The protein below binds the small molecule below.
Small molecule (SMILES): CC(=O)N[C@@H]1[C@@H](O)[C@H](O)[C@@H](CO)O[C@H]1O

Sequence of chain 1.A:
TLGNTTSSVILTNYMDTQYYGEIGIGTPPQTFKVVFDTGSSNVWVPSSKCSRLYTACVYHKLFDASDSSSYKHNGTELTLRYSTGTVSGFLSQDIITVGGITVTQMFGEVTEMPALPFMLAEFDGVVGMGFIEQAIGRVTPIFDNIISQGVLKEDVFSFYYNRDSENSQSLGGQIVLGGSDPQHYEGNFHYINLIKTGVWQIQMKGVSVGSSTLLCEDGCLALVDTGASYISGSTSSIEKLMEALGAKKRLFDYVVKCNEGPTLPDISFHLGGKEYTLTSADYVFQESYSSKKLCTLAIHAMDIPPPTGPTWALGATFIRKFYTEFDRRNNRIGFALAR

Binding-site contacts:
Ligand atom O5 contacts residue ASN75 of chain 1.A at 2.3 Å (h-bond).
Ligand atom C1 contacts residue ASN75 of chain 1.A at 1.4 Å.
Ligand atom O5 contacts residue MET107 of chain 1.A at 4.0 Å.
Ligand atom C5 contacts residue ASN75 of chain 1.A at 3.6 Å.
Ligand atom N2 contacts residue THR77 of chain 1.A at 4.0 Å.
Ligand atom C2 contacts residue THR77 of chain 1.A at 4.5 Å.
Ligand atom O7 contacts residue HIS74 of chain 1.A at 4.0 Å.
Ligand atom O7 contacts residue ASN75 of chain 1.A at 3.5 Å (h-bond).
Ligand atom C7 contacts residue ASN75 of chain 1.A at 3.5 Å.
Ligand atom N2 contacts residue ASN75 of chain 1.A at 3.0 Å (h-bond).
Ligand atom C1 contacts residue THR77 of chain 1.A at 4.0 Å.
Ligand atom C8 contacts residue ASN75 of chain 1.A at 3.2 Å.
Ligand atom C3 contacts residue ASN75 of chain 1.A at 3.8 Å.
Ligand atom C4 contacts residue ASN75 of chain 1.A at 4.2 Å.
Ligand atom C2 contacts residue ASN75 of chain 1.A at 2.4 Å.